Sequence of chain 1.B:
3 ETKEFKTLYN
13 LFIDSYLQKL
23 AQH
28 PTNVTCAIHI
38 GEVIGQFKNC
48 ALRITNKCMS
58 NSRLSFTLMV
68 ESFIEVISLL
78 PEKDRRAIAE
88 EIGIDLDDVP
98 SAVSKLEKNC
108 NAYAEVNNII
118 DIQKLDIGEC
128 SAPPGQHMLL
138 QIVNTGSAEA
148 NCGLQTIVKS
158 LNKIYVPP

Binding-site contacts:
Ligand atom C1 contacts residue ILE119 of chain 1.B at 3.4 Å (hydrophobic).
Ligand atom C3 contacts residue LYS121 of chain 1.B at 4.3 Å.
Ligand atom O3 contacts residue LYS121 of chain 1.B at 4.4 Å.
Ligand atom O1 contacts residue ILE119 of chain 1.B at 3.2 Å.
Ligand atom C1 contacts residue ILE117 of chain 1.B at 4.2 Å (hydrophobic).
Ligand atom O1 contacts residue ILE117 of chain 1.B at 3.1 Å.

A small-molecule ligand and the protein it binds are described below.
Small molecule (SMILES): OCCCO